Sequence of chain 1.C:
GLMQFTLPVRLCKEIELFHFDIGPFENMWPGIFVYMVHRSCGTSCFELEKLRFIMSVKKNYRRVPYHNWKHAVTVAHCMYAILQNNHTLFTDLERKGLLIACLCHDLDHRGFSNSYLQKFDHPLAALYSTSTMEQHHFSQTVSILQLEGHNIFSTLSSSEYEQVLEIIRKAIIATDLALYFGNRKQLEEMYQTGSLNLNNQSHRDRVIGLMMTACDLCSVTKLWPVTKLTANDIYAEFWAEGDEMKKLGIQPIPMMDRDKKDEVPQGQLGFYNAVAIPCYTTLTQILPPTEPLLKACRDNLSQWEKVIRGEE

Binding-site contacts:
Ligand atom C30 contacts residue GLU275 of chain 1.C at 3.4 Å.
Ligand atom C17 contacts residue MET267 of chain 1.C at 3.6 Å (hydrophobic).
Ligand atom C15 contacts residue TYR247 of chain 1.C at 3.2 Å (hydrophobic).
Ligand atom N13 contacts residue GLY279 of chain 1.C at 3.7 Å.
Ligand atom C21 contacts residue GLY279 of chain 1.C at 3.7 Å.
Ligand atom C11 contacts residue TYR247 of chain 1.C at 3.6 Å (hydrophobic).
Ligand atom C29 contacts residue VAL276 of chain 1.C at 3.7 Å (hydrophobic).
Ligand atom C14 contacts residue MET267 of chain 1.C at 3.5 Å (hydrophobic).
Ligand atom C23 contacts residue HIS79 of chain 1.C at 3.6 Å.
Ligand atom N6 contacts residue PHE283 of chain 1.C at 3.3 Å.
Ligand atom O19 contacts residue PHE283 of chain 1.C at 3.5 Å.
Ligand atom C27 contacts residue TYR247 of chain 1.C at 3.3 Å (hydrophobic).
Ligand atom C26 contacts residue GLN280 of chain 1.C at 3.6 Å.
Ligand atom C15 contacts residue GLN280 of chain 1.C at 3.8 Å.
Ligand atom N9 contacts residue ILE246 of chain 1.C at 3.4 Å.
Ligand atom N4 contacts residue TYR247 of chain 1.C at 3.8 Å.
Ligand atom C29 contacts residue GLU275 of chain 1.C at 3.3 Å.
Ligand atom C17 contacts residue TYR247 of chain 1.C at 3.4 Å (hydrophobic).
Ligand atom N8 contacts residue ILE246 of chain 1.C at 3.5 Å.
Ligand atom N16 contacts residue PHE250 of chain 1.C at 3.7 Å.
Ligand atom O18 contacts residue GLN280 of chain 1.C at 2.9 Å (h-bond).
Ligand atom N4 contacts residue MET267 of chain 1.C at 3.7 Å.
Ligand atom C27 contacts residue MET267 of chain 1.C at 3.8 Å (hydrophobic).
Ligand atom C2 contacts residue PHE283 of chain 1.C at 3.5 Å (hydrophobic).
Ligand atom N6 contacts residue MET267 of chain 1.C at 3.6 Å.
Ligand atom C27 contacts residue VAL276 of chain 1.C at 3.8 Å (hydrophobic).
Ligand atom C26 contacts residue ILE246 of chain 1.C at 3.6 Å (hydrophobic).
Ligand atom N12 contacts residue PHE283 of chain 1.C at 3.1 Å.
Ligand atom C11 contacts residue MET267 of chain 1.C at 3.6 Å (hydrophobic).
Ligand atom N13 contacts residue TYR247 of chain 1.C at 2.7 Å (h-bond).
Ligand atom N8 contacts residue PHE283 of chain 1.C at 3.5 Å.
Ligand atom C17 contacts residue GLY279 of chain 1.C at 3.6 Å.
Ligand atom C7 contacts residue PHE283 of chain 1.C at 3.4 Å (hydrophobic).
Ligand atom C10 contacts residue LEU229 of chain 1.C at 3.6 Å (hydrophobic).
Ligand atom C29 contacts residue LYS272 of chain 1.C at 3.8 Å.
Ligand atom N13 contacts residue MET267 of chain 1.C at 3.5 Å.
Ligand atom C1 contacts residue PHE283 of chain 1.C at 3.6 Å (hydrophobic).
Ligand atom C11 contacts residue GLY279 of chain 1.C at 3.7 Å.
Ligand atom O19 contacts residue LEU189 of chain 1.C at 3.8 Å.
Ligand atom C3 contacts residue PHE283 of chain 1.C at 3.8 Å (hydrophobic).

This small molecule binds to this protein.
Small molecule (SMILES): Cn1ncc(C(=O)N2CCC2)c1C(=O)Nc1cn(-c2ccc3ccccc3n2)cn1